Sequence of chain 2.B:
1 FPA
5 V

Binding-site contacts:
Ligand atom C20 contacts residue VAL5 of chain 2.B at 4.1 Å (hydrophobic).
Ligand atom C30 contacts residue ASP220 of chain 2.A at 4.0 Å.
Ligand atom C19 contacts residue PRO172 of chain 2.A at 3.3 Å (hydrophobic).
Ligand atom F21 contacts residue VAL5 of chain 2.B at 2.9 Å.
Ligand atom O16 contacts residue ILE173 of chain 2.A at 3.9 Å.
Ligand atom C05 contacts residue ASN47 of chain 2.A at 3.7 Å.
Ligand atom C31 contacts residue PRO172 of chain 2.A at 3.9 Å (hydrophobic).
Ligand atom C28 contacts residue LEU223 of chain 2.A at 3.8 Å (hydrophobic).
Ligand atom C32 contacts residue ASN47 of chain 2.A at 3.2 Å.
Ligand atom C27 contacts residue VAL5 of chain 2.B at 3.7 Å (hydrophobic).
Ligand atom C13 contacts residue ASN47 of chain 2.A at 3.5 Å.
Ligand atom C02 contacts residue GLU19 of chain 2.A at 3.6 Å.
Ligand atom C06 contacts residue ASN47 of chain 2.A at 3.9 Å.
Ligand atom C29 contacts residue ASP220 of chain 2.A at 3.9 Å.
Ligand atom F21 contacts residue LYS127 of chain 2.A at 3.0 Å.
Ligand atom N14 contacts residue ASN47 of chain 2.A at 3.3 Å (h-bond).
Ligand atom N01 contacts residue VAL51 of chain 2.A at 3.9 Å.
Ligand atom C18 contacts residue ILE173 of chain 2.A at 3.9 Å (hydrophobic).
Ligand atom F21 contacts residue GLY176 of chain 2.A at 4.0 Å.
Ligand atom F22 contacts residue LYS127 of chain 2.A at 3.9 Å.
Ligand atom N03 contacts residue LEU48 of chain 2.A at 3.4 Å.
Ligand atom S08 contacts residue GLU44 of chain 2.A at 3.7 Å.
Ligand atom F22 contacts residue ILE173 of chain 2.A at 3.9 Å.
Ligand atom C10 contacts residue ASN47 of chain 2.A at 3.9 Å.
Ligand atom N01 contacts residue GLU19 of chain 2.A at 2.7 Å (salt-bridge).
Ligand atom C30 contacts residue PRO172 of chain 2.A at 3.9 Å (hydrophobic).
Ligand atom C02 contacts residue LEU48 of chain 2.A at 4.0 Å (hydrophobic).
Ligand atom C12 contacts residue ASN47 of chain 2.A at 3.9 Å.
Ligand atom N03 contacts residue GLU19 of chain 2.A at 2.9 Å (salt-bridge).
Ligand atom C24 contacts residue PHE124 of chain 2.A at 3.9 Å (hydrophobic).
Ligand atom C09 contacts residue ASN47 of chain 2.A at 3.7 Å.
Ligand atom C24 contacts residue ASN47 of chain 2.A at 3.4 Å.
Ligand atom C11 contacts residue CYS43 of chain 2.A at 3.9 Å (hydrophobic).
Ligand atom C11 contacts residue ASN47 of chain 2.A at 4.0 Å.
Ligand atom C28 contacts residue ILE224 of chain 2.A at 3.8 Å (hydrophobic).
Ligand atom O16 contacts residue ASN47 of chain 2.A at 3.9 Å.
Ligand atom C23 contacts residue VAL5 of chain 2.B at 4.0 Å (hydrophobic).
Ligand atom C15 contacts residue ASN47 of chain 2.A at 3.6 Å.
Ligand atom C18 contacts residue PRO172 of chain 2.A at 3.6 Å (hydrophobic).
Ligand atom C29 contacts residue ILE224 of chain 2.A at 3.8 Å (hydrophobic).

Sequence of chain 2.A:
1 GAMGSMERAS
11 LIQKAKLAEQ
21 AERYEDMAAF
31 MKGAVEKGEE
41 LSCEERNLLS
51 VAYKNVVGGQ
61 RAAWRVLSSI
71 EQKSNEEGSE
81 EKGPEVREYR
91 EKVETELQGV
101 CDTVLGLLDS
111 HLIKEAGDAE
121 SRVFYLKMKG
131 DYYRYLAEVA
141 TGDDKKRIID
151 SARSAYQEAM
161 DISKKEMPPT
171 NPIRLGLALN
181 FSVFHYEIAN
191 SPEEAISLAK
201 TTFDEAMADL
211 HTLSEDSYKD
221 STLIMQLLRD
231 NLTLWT

This protein binds this small molecule.
Small molecule (SMILES): [H]/N=C(\N)c1cc(-c2cccc(NC(=O)C3(Oc4ccccc4)CCC(F)(F)CC3)c2)cs1